Sequence of chain 1.A:
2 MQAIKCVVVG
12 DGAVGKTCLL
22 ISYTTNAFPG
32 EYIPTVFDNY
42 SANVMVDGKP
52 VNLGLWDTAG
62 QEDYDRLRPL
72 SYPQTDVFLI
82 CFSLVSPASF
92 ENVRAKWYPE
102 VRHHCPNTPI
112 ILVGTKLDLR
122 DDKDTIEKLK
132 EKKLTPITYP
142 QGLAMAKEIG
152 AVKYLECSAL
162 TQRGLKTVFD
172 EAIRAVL

Binding-site contacts:
Ligand atom C1 contacts residue VAL15 of chain 1.A at 3.9 Å (hydrophobic).
Ligand atom N4 contacts residue ASP119 of chain 1.A at 3.6 Å.
Ligand atom C3 contacts residue LYS117 of chain 1.A at 3.7 Å.
Ligand atom N1 contacts residue LEU161 of chain 1.A at 3.9 Å.
Ligand atom C5 contacts residue ASP119 of chain 1.A at 3.8 Å.
Ligand atom N1 contacts residue LEU120 of chain 1.A at 4.0 Å.
Ligand atom N4 contacts residue LYS117 of chain 1.A at 3.3 Å (salt-bridge).
Ligand atom C4 contacts residue ASP119 of chain 1.A at 3.7 Å.
Ligand atom O1 contacts residue LYS117 of chain 1.A at 3.4 Å (salt-bridge).
Ligand atom C13 contacts residue GLY31 of chain 1.A at 4.1 Å.
Ligand atom C contacts residue VAL15 of chain 1.A at 3.1 Å (hydrophobic).
Ligand atom O1 contacts residue THR116 of chain 1.A at 3.8 Å.
Ligand atom N4 contacts residue SER159 of chain 1.A at 3.6 Å.
Ligand atom O1 contacts residue ALA160 of chain 1.A at 3.1 Å (h-bond).
Ligand atom C contacts residue THR116 of chain 1.A at 4.1 Å.
Ligand atom C3 contacts residue ASP119 of chain 1.A at 3.7 Å.
Ligand atom C contacts residue GLY16 of chain 1.A at 3.2 Å.
Ligand atom C14 contacts residue GLU32 of chain 1.A at 4.2 Å.
Ligand atom N1 contacts residue ASP119 of chain 1.A at 2.9 Å (salt-bridge).
Ligand atom N contacts residue LEU161 of chain 1.A at 3.8 Å.
Ligand atom N4 contacts residue LEU161 of chain 1.A at 4.0 Å.
Ligand atom C contacts residue ALA160 of chain 1.A at 3.9 Å (hydrophobic).
Ligand atom N4 contacts residue ALA160 of chain 1.A at 3.0 Å (h-bond).
Ligand atom O contacts residue LYS117 of chain 1.A at 4.0 Å.
Ligand atom O1 contacts residue SER159 of chain 1.A at 4.1 Å.
Ligand atom C11 contacts residue PHE29 of chain 1.A at 3.8 Å (hydrophobic).
Ligand atom C6 contacts residue LEU161 of chain 1.A at 4.2 Å (hydrophobic).
Ligand atom C6 contacts residue PHE29 of chain 1.A at 4.1 Å (hydrophobic).
Ligand atom N contacts residue ASP119 of chain 1.A at 2.8 Å (salt-bridge).
Ligand atom C5 contacts residue LEU120 of chain 1.A at 3.9 Å (hydrophobic).
Ligand atom C4 contacts residue LEU161 of chain 1.A at 4.2 Å (hydrophobic).
Ligand atom N contacts residue LYS117 of chain 1.A at 4.1 Å.
Ligand atom C3 contacts residue LEU161 of chain 1.A at 4.1 Å (hydrophobic).
Ligand atom C contacts residue CYS19 of chain 1.A at 4.2 Å (hydrophobic).
Ligand atom C2 contacts residue LYS117 of chain 1.A at 3.7 Å.
Ligand atom C1 contacts residue LYS117 of chain 1.A at 3.8 Å.
Ligand atom C2 contacts residue ALA160 of chain 1.A at 3.8 Å (hydrophobic).
Ligand atom C1 contacts residue ALA160 of chain 1.A at 3.5 Å (hydrophobic).
Ligand atom C contacts residue LEU20 of chain 1.A at 4.0 Å (hydrophobic).
Ligand atom C3 contacts residue ALA160 of chain 1.A at 3.9 Å (hydrophobic).

This small molecule binds to this protein.
Small molecule (SMILES): Cc1cc(NC(=O)NCCCN2CCN(c3ccccc3)CC2)no1